Binding-site contacts:
Ligand atom C24 contacts residue PHE118 of chain 1.B at 3.7 Å (hydrophobic).
Ligand atom O1 contacts residue LEU64 of chain 1.B at 3.5 Å.
Ligand atom C7 contacts residue PHE128 of chain 1.B at 3.5 Å (hydrophobic).
Ligand atom C20 contacts residue MET105 of chain 1.B at 4.0 Å (hydrophobic).
Ligand atom C6 contacts residue HIS219 of chain 1.B at 3.4 Å.
Ligand atom O3 contacts residue ALA67 of chain 1.B at 3.8 Å.
Ligand atom C21 contacts residue LEU102 of chain 1.B at 3.9 Å (hydrophobic).
Ligand atom C6 contacts residue ILE140 of chain 1.B at 3.8 Å (hydrophobic).
Ligand atom O6 contacts residue ILE140 of chain 1.B at 3.3 Å.
Ligand atom C10 contacts residue LEU64 of chain 1.B at 3.7 Å (hydrophobic).
Ligand atom O1 contacts residue CYS60 of chain 1.B at 3.8 Å.
Ligand atom O5 contacts residue HIS63 of chain 1.B at 3.8 Å.
Ligand atom C15 contacts residue MET105 of chain 1.B at 4.0 Å (hydrophobic).
Ligand atom C24 contacts residue VAL116 of chain 1.B at 3.6 Å (hydrophobic).
Ligand atom C16 contacts residue PHE118 of chain 1.B at 4.0 Å (hydrophobic).
Ligand atom C17 contacts residue MET105 of chain 1.B at 3.9 Å (hydrophobic).
Ligand atom C25 contacts residue ILE140 of chain 1.B at 3.5 Å (hydrophobic).
Ligand atom C9 contacts residue CYS60 of chain 1.B at 3.8 Å (hydrophobic).
Ligand atom C23 contacts residue GLN26 of chain 1.B at 3.3 Å.
Ligand atom C25 contacts residue SER144 of chain 1.B at 3.8 Å.
Ligand atom C2 contacts residue HIS219 of chain 1.B at 3.5 Å.
Ligand atom O1 contacts residue HIS219 of chain 1.B at 2.8 Å (h-bond).
Ligand atom O2 contacts residue PHE118 of chain 1.B at 4.0 Å.
Ligand atom O4 contacts residue VAL101 of chain 1.B at 4.0 Å.
Ligand atom O6 contacts residue MET105 of chain 1.B at 3.6 Å.
Ligand atom C19 contacts residue HIS63 of chain 1.B at 3.6 Å.
Ligand atom O4 contacts residue LEU64 of chain 1.B at 3.2 Å.
Ligand atom C5 contacts residue PHE128 of chain 1.B at 4.0 Å (hydrophobic).
Ligand atom C21 contacts residue MET105 of chain 1.B at 3.5 Å (hydrophobic).
Ligand atom C8 contacts residue CYS60 of chain 1.B at 3.7 Å (hydrophobic).
Ligand atom C18 contacts residue HIS63 of chain 1.B at 3.6 Å.
Ligand atom N1 contacts residue HIS219 of chain 1.B at 3.7 Å.
Ligand atom C8 contacts residue HIS219 of chain 1.B at 3.6 Å.
Ligand atom O6 contacts residue LEU102 of chain 1.B at 3.3 Å.
Ligand atom C22 contacts residue MET105 of chain 1.B at 3.5 Å (hydrophobic).
Ligand atom C4 contacts residue HIS219 of chain 1.B at 3.2 Å.
Ligand atom O3 contacts residue MET105 of chain 1.B at 3.9 Å.
Ligand atom C25 contacts residue MET105 of chain 1.B at 3.5 Å (hydrophobic).
Ligand atom N1 contacts residue CYS60 of chain 1.B at 4.0 Å.
Ligand atom C13 contacts residue MET105 of chain 1.B at 3.9 Å (hydrophobic).

Sequence of chain 1.B:
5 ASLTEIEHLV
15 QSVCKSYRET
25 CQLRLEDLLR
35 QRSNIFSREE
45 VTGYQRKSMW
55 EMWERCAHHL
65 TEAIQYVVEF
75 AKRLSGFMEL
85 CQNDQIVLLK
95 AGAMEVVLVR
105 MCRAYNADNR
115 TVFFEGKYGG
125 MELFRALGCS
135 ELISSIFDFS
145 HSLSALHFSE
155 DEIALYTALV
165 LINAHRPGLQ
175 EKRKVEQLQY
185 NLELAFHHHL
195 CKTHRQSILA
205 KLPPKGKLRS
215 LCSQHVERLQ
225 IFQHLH

A small-molecule ligand and the protein it binds are described below.
Small molecule (SMILES): COc1cc(O)c([C@@H](CC(=O)N2C[C@H](C)C[C@H](C)C2)c2ccc3c(c2)OCO3)c(OC)c1